Sequence of chain 1.F:
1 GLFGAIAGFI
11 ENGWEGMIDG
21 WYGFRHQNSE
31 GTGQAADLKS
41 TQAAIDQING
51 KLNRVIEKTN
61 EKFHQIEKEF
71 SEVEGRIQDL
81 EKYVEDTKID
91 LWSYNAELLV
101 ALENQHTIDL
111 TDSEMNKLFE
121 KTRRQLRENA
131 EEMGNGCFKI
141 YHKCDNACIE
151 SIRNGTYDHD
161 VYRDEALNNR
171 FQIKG

Binding-site contacts:
Ligand atom C4 contacts residue ASN154 of chain 1.F at 4.2 Å.
Ligand atom C1 contacts residue GLU150 of chain 1.F at 3.7 Å.
Ligand atom C1 contacts residue SER151 of chain 1.F at 4.2 Å.
Ligand atom O5 contacts residue ASN154 of chain 1.F at 2.3 Å (h-bond).
Ligand atom C5 contacts residue ALA147 of chain 1.F at 4.5 Å (hydrophobic).
Ligand atom C6 contacts residue ALA147 of chain 1.F at 3.8 Å (hydrophobic).
Ligand atom C8 contacts residue THR156 of chain 1.F at 4.2 Å.
Ligand atom C7 contacts residue ASN154 of chain 1.F at 3.1 Å.
Ligand atom C6 contacts residue GLU150 of chain 1.F at 3.9 Å.
Ligand atom C2 contacts residue THR156 of chain 1.F at 4.2 Å.
Ligand atom C3 contacts residue THR156 of chain 1.F at 4.5 Å.
Ligand atom O6 contacts residue GLU150 of chain 1.F at 3.7 Å.
Ligand atom C5 contacts residue ASN154 of chain 1.F at 3.6 Å.
Ligand atom C7 contacts residue THR156 of chain 1.F at 4.4 Å.
Ligand atom C3 contacts residue ASN154 of chain 1.F at 3.7 Å.
Ligand atom O7 contacts residue ASN154 of chain 1.F at 3.0 Å (h-bond).
Ligand atom C8 contacts residue ASN154 of chain 1.F at 4.4 Å.
Ligand atom O5 contacts residue SER151 of chain 1.F at 3.9 Å.
Ligand atom O5 contacts residue GLU150 of chain 1.F at 3.4 Å (salt-bridge).
Ligand atom C1 contacts residue ASN154 of chain 1.F at 1.4 Å.
Ligand atom N2 contacts residue ASN154 of chain 1.F at 2.9 Å (h-bond).
Ligand atom C2 contacts residue ASN154 of chain 1.F at 2.4 Å.
Ligand atom O5 contacts residue THR156 of chain 1.F at 4.3 Å.
Ligand atom N2 contacts residue THR156 of chain 1.F at 3.9 Å.
Ligand atom C1 contacts residue THR156 of chain 1.F at 3.5 Å.

A small-molecule ligand and the protein it binds are described below.
Small molecule (SMILES): CC(=O)N[C@@H]1[C@@H](O)[C@H](O)[C@@H](CO)O[C@H]1O